The small molecule below binds the protein below.
Small molecule (SMILES): CC(=O)N[C@@H]1[C@@H](O)[C@H](O)[C@@H](CO)O[C@H]1O

Sequence of chain 3.A:
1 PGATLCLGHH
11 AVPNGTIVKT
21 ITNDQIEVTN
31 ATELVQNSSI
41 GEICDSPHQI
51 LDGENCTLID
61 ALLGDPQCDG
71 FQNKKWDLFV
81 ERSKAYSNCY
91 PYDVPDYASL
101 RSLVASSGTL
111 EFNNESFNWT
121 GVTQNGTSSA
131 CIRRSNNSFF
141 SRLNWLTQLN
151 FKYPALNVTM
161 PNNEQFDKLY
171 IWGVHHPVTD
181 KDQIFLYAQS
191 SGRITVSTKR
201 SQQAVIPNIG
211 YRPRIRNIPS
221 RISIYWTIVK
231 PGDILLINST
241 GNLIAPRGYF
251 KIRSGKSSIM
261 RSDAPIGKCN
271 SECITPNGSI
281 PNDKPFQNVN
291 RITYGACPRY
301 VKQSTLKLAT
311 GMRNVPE

Binding-site contacts:
Ligand atom C7 contacts residue GLN124 of chain 3.A at 4.3 Å.
Ligand atom C1 contacts residue ASN125 of chain 3.A at 1.4 Å.
Ligand atom O5 contacts residue ASN125 of chain 3.A at 2.3 Å (h-bond).
Ligand atom O5 contacts residue ARG247 of chain 3.A at 4.4 Å.
Ligand atom C7 contacts residue ASN125 of chain 3.A at 3.5 Å.
Ligand atom C3 contacts residue ASN125 of chain 3.A at 3.8 Å.
Ligand atom C2 contacts residue ASN125 of chain 3.A at 2.5 Å.
Ligand atom N2 contacts residue ASN125 of chain 3.A at 3.1 Å (h-bond).
Ligand atom C5 contacts residue ASN125 of chain 3.A at 3.6 Å.
Ligand atom O7 contacts residue ASN125 of chain 3.A at 3.4 Å (h-bond).
Ligand atom C8 contacts residue GLN124 of chain 3.A at 4.0 Å.
Ligand atom C4 contacts residue ASN125 of chain 3.A at 4.2 Å.